Binding-site contacts:
Ligand atom O4 contacts residue ALA292 of chain 1.B at 3.8 Å.
Ligand atom O1 contacts residue LYS269 of chain 1.B at 3.9 Å.
Ligand atom O3 contacts residue GLU271 of chain 1.B at 3.3 Å (salt-bridge).
Ligand atom O2 contacts residue GLY294 of chain 1.B at 3.0 Å (h-bond).
Ligand atom C2 contacts residue THR327 of chain 1.B at 3.6 Å.
Ligand atom C2 contacts residue ASP295 of chain 1.B at 4.0 Å.
Ligand atom O3 contacts residue LYS269 of chain 1.B at 2.9 Å (salt-bridge).
Ligand atom O2 contacts residue MET290 of chain 1.B at 4.3 Å.
Ligand atom O1 contacts residue MET290 of chain 1.B at 3.0 Å.
Ligand atom O2 contacts residue ALA292 of chain 1.B at 3.4 Å.
Ligand atom O4 contacts residue MG1 of chain 1.P at 2.7 Å.
Ligand atom O2 contacts residue ARG293 of chain 1.B at 3.5 Å (salt-bridge).
Ligand atom O3 contacts residue MG1 of chain 1.P at 2.4 Å.
Ligand atom C2 contacts residue GLY294 of chain 1.B at 3.7 Å.
Ligand atom O2 contacts residue THR327 of chain 1.B at 2.6 Å (h-bond).
Ligand atom C1 contacts residue MET290 of chain 1.B at 3.5 Å (hydrophobic).
Ligand atom O1 contacts residue MET359 of chain 1.B at 4.1 Å.
Ligand atom C1 contacts residue THR327 of chain 1.B at 4.0 Å.
Ligand atom C2 contacts residue MG1 of chain 1.P at 3.4 Å.
Ligand atom O1 contacts residue THR327 of chain 1.B at 3.5 Å (h-bond).
Ligand atom C2 contacts residue GLU271 of chain 1.B at 3.9 Å.
Ligand atom C2 contacts residue MET290 of chain 1.B at 4.3 Å (hydrophobic).
Ligand atom C1 contacts residue LYS269 of chain 1.B at 3.7 Å.
Ligand atom O3 contacts residue ASP295 of chain 1.B at 4.2 Å.
Ligand atom O2 contacts residue ASP295 of chain 1.B at 4.2 Å.
Ligand atom O4 contacts residue GLY294 of chain 1.B at 3.7 Å.
Ligand atom C1 contacts residue GLU271 of chain 1.B at 3.9 Å.
Ligand atom C1 contacts residue MG1 of chain 1.P at 3.2 Å.
Ligand atom O3 contacts residue ALA292 of chain 1.B at 4.1 Å.
Ligand atom O4 contacts residue GLU271 of chain 1.B at 3.2 Å (salt-bridge).
Ligand atom O3 contacts residue ARG72 of chain 1.B at 4.5 Å.
Ligand atom O3 contacts residue MET290 of chain 1.B at 4.1 Å.
Ligand atom O1 contacts residue ARG72 of chain 1.B at 4.0 Å.
Ligand atom O1 contacts residue ALA292 of chain 1.B at 4.2 Å.
Ligand atom O1 contacts residue MG1 of chain 1.P at 4.4 Å.
Ligand atom C1 contacts residue ALA292 of chain 1.B at 3.8 Å (hydrophobic).
Ligand atom C2 contacts residue ARG293 of chain 1.B at 4.3 Å.
Ligand atom C2 contacts residue ALA292 of chain 1.B at 3.5 Å (hydrophobic).
Ligand atom O4 contacts residue ASP295 of chain 1.B at 3.0 Å (salt-bridge).

Sequence of chain 1.B:
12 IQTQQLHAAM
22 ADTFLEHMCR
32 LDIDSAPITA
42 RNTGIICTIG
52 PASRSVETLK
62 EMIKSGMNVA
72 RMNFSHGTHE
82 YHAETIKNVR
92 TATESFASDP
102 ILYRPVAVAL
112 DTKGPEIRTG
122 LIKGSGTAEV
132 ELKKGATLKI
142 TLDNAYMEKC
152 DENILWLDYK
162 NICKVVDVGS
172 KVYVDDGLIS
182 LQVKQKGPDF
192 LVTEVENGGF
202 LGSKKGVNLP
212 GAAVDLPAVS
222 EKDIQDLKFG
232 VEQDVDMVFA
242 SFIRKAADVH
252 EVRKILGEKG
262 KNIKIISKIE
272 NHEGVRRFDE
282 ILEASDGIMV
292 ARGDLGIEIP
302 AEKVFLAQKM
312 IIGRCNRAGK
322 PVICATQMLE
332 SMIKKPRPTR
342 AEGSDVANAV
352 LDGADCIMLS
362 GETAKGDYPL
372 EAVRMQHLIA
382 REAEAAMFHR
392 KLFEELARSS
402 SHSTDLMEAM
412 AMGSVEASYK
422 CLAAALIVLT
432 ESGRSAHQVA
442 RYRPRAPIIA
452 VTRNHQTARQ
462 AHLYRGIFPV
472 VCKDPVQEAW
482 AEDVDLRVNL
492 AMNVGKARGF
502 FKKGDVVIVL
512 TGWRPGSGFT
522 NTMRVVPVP

The small molecule below binds the protein below.
Small molecule (SMILES): O=C([O-])C(=O)[O-]